The protein below binds the small molecule below.
Small molecule (SMILES): Cc1cn([C@H]2C[C@H](O)[C@@H](COP(=O)(O)O)O2)c(=O)nc1N

Sequence of chain 1.A:
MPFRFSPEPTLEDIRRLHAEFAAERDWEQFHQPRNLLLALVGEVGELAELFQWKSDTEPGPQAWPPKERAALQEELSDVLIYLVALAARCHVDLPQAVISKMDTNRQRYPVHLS

Sequence of chain 2.A:
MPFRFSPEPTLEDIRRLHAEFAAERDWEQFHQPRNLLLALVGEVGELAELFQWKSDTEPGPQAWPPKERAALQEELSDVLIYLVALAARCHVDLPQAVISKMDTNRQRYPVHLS

Sequence of chain 1.B:
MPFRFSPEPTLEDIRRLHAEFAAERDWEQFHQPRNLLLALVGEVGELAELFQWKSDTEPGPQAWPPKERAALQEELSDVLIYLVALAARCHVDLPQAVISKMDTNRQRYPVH

Binding-site contacts:
Ligand atom O5' contacts residue ARG128 of chain 2.A at 2.9 Å (salt-bridge).
Ligand atom OP3 contacts residue ARG128 of chain 2.A at 3.5 Å (salt-bridge).
Ligand atom C5 contacts residue TRP47 of chain 1.A at 3.5 Å (hydrophobic).
Ligand atom O4' contacts residue ASN125 of chain 2.A at 3.2 Å.
Ligand atom O3' contacts residue ASP98 of chain 1.A at 2.7 Å (salt-bridge).
Ligand atom N4 contacts residue HIS51 of chain 1.A at 3.8 Å.
Ligand atom C5' contacts residue TYR102 of chain 1.A at 3.6 Å (hydrophobic).
Ligand atom C3' contacts residue ASN125 of chain 2.A at 3.5 Å.
Ligand atom C5 contacts residue TRP73 of chain 1.B at 3.7 Å (hydrophobic).
Ligand atom C2' contacts residue TYR102 of chain 1.A at 3.5 Å (hydrophobic).
Ligand atom C3' contacts residue ASP98 of chain 1.A at 3.3 Å.
Ligand atom O2 contacts residue HIS51 of chain 1.A at 3.6 Å.
Ligand atom OP2 contacts residue TYR129 of chain 2.A at 2.6 Å (h-bond).
Ligand atom O3' contacts residue ILE101 of chain 1.A at 3.4 Å.
Ligand atom C4' contacts residue LYS121 of chain 2.A at 3.8 Å.
Ligand atom C2 contacts residue HIS51 of chain 1.A at 3.7 Å.
Ligand atom C4' contacts residue ASN125 of chain 2.A at 3.4 Å.
Ligand atom C4' contacts residue ASP98 of chain 1.A at 3.6 Å.
Ligand atom O2 contacts residue PHE41 of chain 1.A at 3.8 Å.
Ligand atom C5A contacts residue TYR129 of chain 2.A at 3.6 Å (hydrophobic).
Ligand atom C4' contacts residue ARG128 of chain 2.A at 3.8 Å.
Ligand atom C1' contacts residue ASN125 of chain 2.A at 3.7 Å.
Ligand atom C6 contacts residue TYR102 of chain 1.A at 3.7 Å (hydrophobic).
Ligand atom C5' contacts residue ARG128 of chain 2.A at 3.8 Å.
Ligand atom OP2 contacts residue ARG128 of chain 2.A at 2.9 Å (salt-bridge).
Ligand atom C2 contacts residue TYR102 of chain 1.A at 3.7 Å (hydrophobic).
Ligand atom N1 contacts residue TYR102 of chain 1.A at 3.5 Å (h-bond).
Ligand atom C4 contacts residue HIS51 of chain 1.A at 3.8 Å.
Ligand atom C4 contacts residue TRP47 of chain 1.A at 3.4 Å (hydrophobic).
Ligand atom O2 contacts residue HIS38 of chain 1.A at 2.7 Å (h-bond).
Ligand atom C4 contacts residue TRP73 of chain 1.B at 3.4 Å (hydrophobic).
Ligand atom N4 contacts residue TRP47 of chain 1.A at 3.5 Å.
Ligand atom O3' contacts residue ASN125 of chain 2.A at 2.8 Å (h-bond).
Ligand atom P contacts residue ARG128 of chain 2.A at 3.6 Å.
Ligand atom N4 contacts residue TRP73 of chain 1.B at 3.2 Å.
Ligand atom O4' contacts residue ARG128 of chain 2.A at 3.8 Å.
Ligand atom N3 contacts residue TRP47 of chain 1.A at 3.5 Å.
Ligand atom N3 contacts residue HIS51 of chain 1.A at 2.9 Å (h-bond).
Ligand atom C2 contacts residue PHE41 of chain 1.A at 3.8 Å (hydrophobic).
Ligand atom N3 contacts residue TRP73 of chain 1.B at 3.8 Å.